A protein and the small-molecule ligand that binds it are described below.
Small molecule (SMILES): CC(=O)N[C@@H]1[C@@H](O)[C@H](O)[C@@H](CO)O[C@H]1O

Binding-site contacts:
Ligand atom C7 contacts residue ASN193 of chain 1.C at 3.5 Å.
Ligand atom C4 contacts residue ASN194 of chain 1.C at 4.2 Å.
Ligand atom C8 contacts residue ASN194 of chain 1.C at 4.1 Å.
Ligand atom C7 contacts residue ASN194 of chain 1.C at 3.7 Å.
Ligand atom C5 contacts residue ASN194 of chain 1.C at 3.7 Å.
Ligand atom C2 contacts residue ASN194 of chain 1.C at 2.5 Å.
Ligand atom O7 contacts residue ASN193 of chain 1.C at 3.1 Å (h-bond).
Ligand atom C8 contacts residue GLU161 of chain 1.C at 3.4 Å.
Ligand atom O7 contacts residue GLU161 of chain 1.C at 3.7 Å.
Ligand atom C3 contacts residue ASN194 of chain 1.C at 3.8 Å.
Ligand atom N2 contacts residue ASN193 of chain 1.C at 3.0 Å (h-bond).
Ligand atom C2 contacts residue ASN193 of chain 1.C at 4.2 Å.
Ligand atom O5 contacts residue ASN194 of chain 1.C at 2.4 Å (h-bond).
Ligand atom N2 contacts residue GLU161 of chain 1.C at 4.0 Å.
Ligand atom C8 contacts residue SER141 of chain 1.C at 4.4 Å.
Ligand atom C7 contacts residue GLU161 of chain 1.C at 3.5 Å.
Ligand atom N2 contacts residue ASN194 of chain 1.C at 2.9 Å (h-bond).
Ligand atom C1 contacts residue ASN193 of chain 1.C at 4.3 Å.
Ligand atom C1 contacts residue ASN194 of chain 1.C at 1.4 Å.

Sequence of chain 1.C:
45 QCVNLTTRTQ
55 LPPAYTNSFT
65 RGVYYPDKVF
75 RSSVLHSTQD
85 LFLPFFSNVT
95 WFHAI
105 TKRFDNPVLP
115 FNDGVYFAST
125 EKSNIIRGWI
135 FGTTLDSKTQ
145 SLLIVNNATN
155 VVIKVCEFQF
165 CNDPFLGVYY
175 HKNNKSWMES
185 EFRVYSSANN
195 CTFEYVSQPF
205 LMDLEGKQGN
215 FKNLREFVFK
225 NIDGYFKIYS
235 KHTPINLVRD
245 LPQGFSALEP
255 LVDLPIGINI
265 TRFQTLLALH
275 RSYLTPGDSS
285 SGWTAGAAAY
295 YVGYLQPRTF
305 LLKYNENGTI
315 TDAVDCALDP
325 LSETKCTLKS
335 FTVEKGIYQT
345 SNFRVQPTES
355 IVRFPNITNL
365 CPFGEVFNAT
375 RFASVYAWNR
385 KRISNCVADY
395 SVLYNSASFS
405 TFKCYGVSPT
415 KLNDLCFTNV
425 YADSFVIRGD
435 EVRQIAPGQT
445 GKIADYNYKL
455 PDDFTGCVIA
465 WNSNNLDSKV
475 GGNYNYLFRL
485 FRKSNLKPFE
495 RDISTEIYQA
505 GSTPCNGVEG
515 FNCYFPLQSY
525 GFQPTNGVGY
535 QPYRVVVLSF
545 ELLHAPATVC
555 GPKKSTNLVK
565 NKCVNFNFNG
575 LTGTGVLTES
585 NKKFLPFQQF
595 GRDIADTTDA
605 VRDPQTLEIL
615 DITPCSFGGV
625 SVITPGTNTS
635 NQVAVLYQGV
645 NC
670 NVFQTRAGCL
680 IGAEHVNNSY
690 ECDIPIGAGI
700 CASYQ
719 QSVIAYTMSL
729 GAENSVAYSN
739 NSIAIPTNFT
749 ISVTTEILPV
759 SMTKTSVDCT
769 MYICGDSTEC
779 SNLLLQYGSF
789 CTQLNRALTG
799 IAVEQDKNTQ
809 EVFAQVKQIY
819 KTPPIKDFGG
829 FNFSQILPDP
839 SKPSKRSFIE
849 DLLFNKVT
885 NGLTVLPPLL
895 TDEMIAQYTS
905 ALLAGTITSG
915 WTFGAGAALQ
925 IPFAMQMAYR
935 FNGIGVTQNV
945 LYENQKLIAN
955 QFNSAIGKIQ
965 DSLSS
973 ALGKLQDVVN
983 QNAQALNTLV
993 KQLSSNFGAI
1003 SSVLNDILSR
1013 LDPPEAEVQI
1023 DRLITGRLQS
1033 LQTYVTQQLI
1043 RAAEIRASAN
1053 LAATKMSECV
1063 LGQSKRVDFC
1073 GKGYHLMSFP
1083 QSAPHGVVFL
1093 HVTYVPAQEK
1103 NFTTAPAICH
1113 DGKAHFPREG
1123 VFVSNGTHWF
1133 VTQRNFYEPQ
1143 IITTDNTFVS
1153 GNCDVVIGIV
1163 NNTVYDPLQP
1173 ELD